Binding-site contacts:
Ligand atom C5 contacts residue MET214 of chain 4.A at 3.7 Å (hydrophobic).
Ligand atom C1C contacts residue MET214 of chain 4.A at 3.4 Å (hydrophobic).
Ligand atom C1B contacts residue ILE98 of chain 4.A at 3.6 Å (hydrophobic).
Ligand atom O1 contacts residue MET214 of chain 4.A at 3.2 Å.
Ligand atom C4 contacts residue LEU100 of chain 4.A at 3.8 Å (hydrophobic).
Ligand atom CM4 contacts residue TYR144 of chain 4.A at 3.8 Å (hydrophobic).
Ligand atom C5B contacts residue TYR144 of chain 4.A at 3.7 Å (hydrophobic).
Ligand atom O1 contacts residue LEU100 of chain 4.A at 3.8 Å.
Ligand atom CM6 contacts residue TYR144 of chain 4.A at 3.7 Å (hydrophobic).
Ligand atom CM2 contacts residue ILE122 of chain 4.A at 3.9 Å (hydrophobic).
Ligand atom C4A contacts residue PHE179 of chain 4.A at 3.5 Å (hydrophobic).
Ligand atom CM4 contacts residue TYR142 of chain 4.A at 3.9 Å (hydrophobic).
Ligand atom N5A contacts residue PHE179 of chain 4.A at 3.2 Å.
Ligand atom N2A contacts residue TYR144 of chain 4.A at 4.0 Å.
Ligand atom N5A contacts residue LEU217 of chain 4.A at 3.7 Å.
Ligand atom C1B contacts residue LEU181 of chain 4.A at 3.9 Å (hydrophobic).
Ligand atom C4 contacts residue TYR190 of chain 4.A at 3.8 Å (hydrophobic).
Ligand atom C4 contacts residue MET214 of chain 4.A at 4.0 Å (hydrophobic).
Ligand atom CM4 contacts residue VAL168 of chain 4.A at 3.9 Å (hydrophobic).
Ligand atom N2 contacts residue MET214 of chain 4.A at 3.7 Å.
Ligand atom C3C contacts residue LEU181 of chain 4.A at 4.0 Å (hydrophobic).
Ligand atom N1A contacts residue LEU217 of chain 4.A at 3.4 Å.
Ligand atom N1A contacts residue MET124 of chain 4.A at 3.9 Å.
Ligand atom CM6 contacts residue LEU184 of chain 4.A at 3.6 Å (hydrophobic).
Ligand atom C6B contacts residue ILE98 of chain 4.A at 3.8 Å (hydrophobic).
Ligand atom O1B contacts residue ILE98 of chain 4.A at 3.1 Å.
Ligand atom C3 contacts residue LEU100 of chain 4.A at 3.7 Å (hydrophobic).
Ligand atom CM4 contacts residue ALA166 of chain 4.A at 3.1 Å (hydrophobic).
Ligand atom N3A contacts residue PHE179 of chain 4.A at 3.6 Å.
Ligand atom C6B contacts residue LEU181 of chain 4.A at 3.5 Å (hydrophobic).
Ligand atom CM6 contacts residue LEU181 of chain 4.A at 3.8 Å (hydrophobic).
Ligand atom CM3 contacts residue TYR190 of chain 4.A at 3.8 Å (hydrophobic).
Ligand atom N2A contacts residue PHE179 of chain 4.A at 3.3 Å.
Ligand atom N3A contacts residue TYR144 of chain 4.A at 3.2 Å.
Ligand atom N2 contacts residue LEU100 of chain 4.A at 3.8 Å.
Ligand atom C5 contacts residue LEU100 of chain 4.A at 4.0 Å (hydrophobic).
Ligand atom CM2 contacts residue ILE77 of chain 4.A at 3.9 Å (hydrophobic).
Ligand atom N1A contacts residue PHE179 of chain 4.A at 3.2 Å.
Ligand atom C5B contacts residue LEU181 of chain 4.A at 3.6 Å (hydrophobic).
Ligand atom C4A contacts residue TYR144 of chain 4.A at 3.5 Å (hydrophobic).

This small molecule binds to this protein.
Small molecule (SMILES): Cc1cc(CCCOc2c(C)cc(-n3nnc(C)n3)cc2C)on1

Sequence of chain 4.A:
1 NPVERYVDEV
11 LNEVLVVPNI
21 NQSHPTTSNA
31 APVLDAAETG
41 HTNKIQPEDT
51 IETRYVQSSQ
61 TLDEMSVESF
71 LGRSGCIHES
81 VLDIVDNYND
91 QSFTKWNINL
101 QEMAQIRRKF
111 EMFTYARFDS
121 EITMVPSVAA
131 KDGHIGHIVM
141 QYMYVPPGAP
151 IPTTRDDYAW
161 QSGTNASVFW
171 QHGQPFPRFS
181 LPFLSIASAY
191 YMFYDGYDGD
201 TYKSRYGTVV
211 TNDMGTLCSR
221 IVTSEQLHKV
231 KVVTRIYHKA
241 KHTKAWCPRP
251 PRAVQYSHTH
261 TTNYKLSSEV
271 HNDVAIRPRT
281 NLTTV